Binding-site contacts:
Ligand atom N contacts residue TYR72 of chain 1.B at 4.4 Å.
Ligand atom O contacts residue TYR72 of chain 1.B at 3.8 Å.
Ligand atom C6 contacts residue TYR72 of chain 1.B at 3.7 Å (hydrophobic).
Ligand atom C5 contacts residue PRO9 of chain 1.B at 4.4 Å (hydrophobic).
Ligand atom C4 contacts residue PHE93 of chain 1.B at 3.8 Å (hydrophobic).
Ligand atom C6 contacts residue PRO9 of chain 1.B at 3.8 Å (hydrophobic).
Ligand atom C3 contacts residue GLU87 of chain 1.B at 3.9 Å.
Ligand atom C7 contacts residue THR11 of chain 1.B at 3.9 Å.
Ligand atom C5 contacts residue TYR72 of chain 1.B at 4.0 Å (hydrophobic).
Ligand atom O contacts residue THR11 of chain 1.B at 4.1 Å.
Ligand atom C7 contacts residue ILE96 of chain 1.B at 4.4 Å (hydrophobic).
Ligand atom C4 contacts residue GLU87 of chain 1.B at 3.8 Å.
Ligand atom F contacts residue PHE10 of chain 1.B at 4.0 Å.
Ligand atom C5 contacts residue PHE93 of chain 1.B at 3.3 Å (hydrophobic).
Ligand atom C1 contacts residue TYR72 of chain 1.B at 3.1 Å (hydrophobic).
Ligand atom N1 contacts residue TYR72 of chain 1.B at 3.1 Å.
Ligand atom F contacts residue PHE100 of chain 1.B at 4.3 Å.
Ligand atom C6 contacts residue PHE93 of chain 1.B at 4.2 Å (hydrophobic).
Ligand atom N1 contacts residue GLU87 of chain 1.B at 3.0 Å (salt-bridge).
Ligand atom C2 contacts residue GLU87 of chain 1.B at 3.8 Å.
Ligand atom C7 contacts residue TYR72 of chain 1.B at 3.6 Å (hydrophobic).
Ligand atom C8 contacts residue TYR72 of chain 1.B at 3.4 Å (hydrophobic).
Ligand atom C1 contacts residue GLU87 of chain 1.B at 3.6 Å.
Ligand atom F contacts residue THR11 of chain 1.B at 3.2 Å.
Ligand atom F contacts residue TYR72 of chain 1.B at 4.0 Å.
Ligand atom C3 contacts residue TYR72 of chain 1.B at 3.5 Å (hydrophobic).
Ligand atom C6 contacts residue ILE96 of chain 1.B at 4.0 Å (hydrophobic).
Ligand atom C4 contacts residue TYR72 of chain 1.B at 3.5 Å (hydrophobic).
Ligand atom C2 contacts residue TYR72 of chain 1.B at 3.3 Å (hydrophobic).
Ligand atom C8 contacts residue THR11 of chain 1.B at 3.7 Å.
Ligand atom C5 contacts residue ILE96 of chain 1.B at 4.3 Å (hydrophobic).

The small molecule below binds the protein below.
Small molecule (SMILES): CNCC(=O)Nc1cccc(F)c1

Sequence of chain 1.B:
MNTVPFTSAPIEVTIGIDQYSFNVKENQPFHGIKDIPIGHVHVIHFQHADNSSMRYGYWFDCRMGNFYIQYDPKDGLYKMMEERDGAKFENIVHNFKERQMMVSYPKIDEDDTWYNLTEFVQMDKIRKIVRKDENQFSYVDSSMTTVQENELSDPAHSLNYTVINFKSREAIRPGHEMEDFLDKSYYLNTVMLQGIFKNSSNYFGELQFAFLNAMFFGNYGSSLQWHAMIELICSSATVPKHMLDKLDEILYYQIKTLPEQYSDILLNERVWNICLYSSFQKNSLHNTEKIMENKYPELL